A protein and the small-molecule ligand that binds it are described below.
Small molecule (SMILES): CC(=O)N[C@H]1[C@H]([C@H](O)[C@H](O)CO)O[C@@](O)(C(=O)O)C[C@@H]1O

Sequence of chain 1.A:
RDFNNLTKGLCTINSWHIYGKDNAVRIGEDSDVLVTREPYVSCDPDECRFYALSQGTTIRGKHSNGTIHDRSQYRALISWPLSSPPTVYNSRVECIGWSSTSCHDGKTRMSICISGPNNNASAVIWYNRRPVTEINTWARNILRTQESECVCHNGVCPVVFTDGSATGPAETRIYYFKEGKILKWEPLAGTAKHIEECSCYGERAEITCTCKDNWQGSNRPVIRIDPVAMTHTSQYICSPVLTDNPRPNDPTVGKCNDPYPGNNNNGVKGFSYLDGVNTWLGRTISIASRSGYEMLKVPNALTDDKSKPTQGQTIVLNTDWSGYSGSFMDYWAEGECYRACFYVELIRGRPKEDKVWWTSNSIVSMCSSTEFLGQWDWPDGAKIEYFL

Binding-site contacts:
Ligand atom O8 contacts residue ALA288 of chain 1.A at 4.2 Å.
Ligand atom O4 contacts residue THR319 of chain 1.A at 3.8 Å.
Ligand atom C5 contacts residue SER291 of chain 1.A at 3.6 Å.
Ligand atom C9 contacts residue SER289 of chain 1.A at 3.7 Å.
Ligand atom C11 contacts residue ASP320 of chain 1.A at 3.7 Å.
Ligand atom C10 contacts residue ASN318 of chain 1.A at 3.6 Å.
Ligand atom O1B contacts residue SER286 of chain 1.A at 2.5 Å (h-bond).
Ligand atom C4 contacts residue ASN318 of chain 1.A at 3.0 Å.
Ligand atom C1 contacts residue ASN318 of chain 1.A at 3.8 Å.
Ligand atom O10 contacts residue TRP321 of chain 1.A at 3.9 Å.
Ligand atom C10 contacts residue TRP321 of chain 1.A at 3.6 Å (hydrophobic).
Ligand atom C11 contacts residue SER291 of chain 1.A at 3.6 Å.
Ligand atom C11 contacts residue TRP321 of chain 1.A at 3.4 Å (hydrophobic).
Ligand atom C9 contacts residue LYS352 of chain 1.A at 3.0 Å.
Ligand atom O1B contacts residue SER289 of chain 1.A at 4.2 Å.
Ligand atom N5 contacts residue SER291 of chain 1.A at 2.8 Å (h-bond).
Ligand atom C4 contacts residue SER291 of chain 1.A at 3.7 Å.
Ligand atom O9 contacts residue SER289 of chain 1.A at 4.2 Å.
Ligand atom C10 contacts residue SER291 of chain 1.A at 3.6 Å.
Ligand atom C6 contacts residue SER291 of chain 1.A at 4.0 Å.
Ligand atom O7 contacts residue TRP321 of chain 1.A at 4.2 Å.
Ligand atom C8 contacts residue SER289 of chain 1.A at 3.5 Å.
Ligand atom C3 contacts residue ASN318 of chain 1.A at 4.0 Å.
Ligand atom C1 contacts residue SER286 of chain 1.A at 3.4 Å.
Ligand atom N5 contacts residue TRP321 of chain 1.A at 4.1 Å.
Ligand atom C7 contacts residue SER289 of chain 1.A at 3.8 Å.
Ligand atom C7 contacts residue TRP321 of chain 1.A at 3.7 Å (hydrophobic).
Ligand atom C11 contacts residue ASN318 of chain 1.A at 3.9 Å.
Ligand atom C9 contacts residue TRP321 of chain 1.A at 4.0 Å (hydrophobic).
Ligand atom C5 contacts residue ASN318 of chain 1.A at 3.7 Å.
Ligand atom O1A contacts residue SER286 of chain 1.A at 3.6 Å.
Ligand atom O9 contacts residue LYS352 of chain 1.A at 2.8 Å (salt-bridge).
Ligand atom O8 contacts residue SER289 of chain 1.A at 2.6 Å (h-bond).
Ligand atom O1A contacts residue ASN318 of chain 1.A at 2.8 Å (h-bond).
Ligand atom C6 contacts residue SER289 of chain 1.A at 3.9 Å.
Ligand atom C11 contacts residue THR319 of chain 1.A at 3.6 Å.
Ligand atom O1B contacts residue ALA288 of chain 1.A at 4.1 Å.
Ligand atom O8 contacts residue SER286 of chain 1.A at 4.3 Å.
Ligand atom O4 contacts residue ASN318 of chain 1.A at 2.6 Å (h-bond).
Ligand atom N5 contacts residue ASN318 of chain 1.A at 3.1 Å (h-bond).